Sequence of chain 4.HD:
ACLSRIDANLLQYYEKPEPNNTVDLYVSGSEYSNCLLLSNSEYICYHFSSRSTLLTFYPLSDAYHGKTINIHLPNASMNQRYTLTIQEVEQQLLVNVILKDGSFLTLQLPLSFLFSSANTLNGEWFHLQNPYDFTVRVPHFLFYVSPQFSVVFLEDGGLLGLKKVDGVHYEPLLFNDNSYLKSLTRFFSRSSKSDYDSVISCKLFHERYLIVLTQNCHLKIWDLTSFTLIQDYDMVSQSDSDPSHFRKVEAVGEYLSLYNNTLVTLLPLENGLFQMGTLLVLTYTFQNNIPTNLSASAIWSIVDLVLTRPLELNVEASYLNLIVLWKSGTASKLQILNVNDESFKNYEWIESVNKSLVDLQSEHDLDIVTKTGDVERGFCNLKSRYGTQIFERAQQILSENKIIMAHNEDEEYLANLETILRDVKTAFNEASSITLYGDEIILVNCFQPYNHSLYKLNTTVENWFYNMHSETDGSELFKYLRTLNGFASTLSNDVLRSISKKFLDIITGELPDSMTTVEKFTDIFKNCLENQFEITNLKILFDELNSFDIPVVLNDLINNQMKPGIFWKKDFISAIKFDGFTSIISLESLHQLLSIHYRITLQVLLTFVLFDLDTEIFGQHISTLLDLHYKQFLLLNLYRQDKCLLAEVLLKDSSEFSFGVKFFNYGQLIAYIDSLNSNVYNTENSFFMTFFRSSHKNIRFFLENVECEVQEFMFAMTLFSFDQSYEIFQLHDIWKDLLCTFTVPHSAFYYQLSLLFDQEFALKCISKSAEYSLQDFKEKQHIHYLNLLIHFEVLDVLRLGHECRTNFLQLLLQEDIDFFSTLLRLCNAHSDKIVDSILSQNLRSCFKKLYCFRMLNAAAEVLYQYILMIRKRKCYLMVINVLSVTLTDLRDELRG

Sequence of chain 4.E:
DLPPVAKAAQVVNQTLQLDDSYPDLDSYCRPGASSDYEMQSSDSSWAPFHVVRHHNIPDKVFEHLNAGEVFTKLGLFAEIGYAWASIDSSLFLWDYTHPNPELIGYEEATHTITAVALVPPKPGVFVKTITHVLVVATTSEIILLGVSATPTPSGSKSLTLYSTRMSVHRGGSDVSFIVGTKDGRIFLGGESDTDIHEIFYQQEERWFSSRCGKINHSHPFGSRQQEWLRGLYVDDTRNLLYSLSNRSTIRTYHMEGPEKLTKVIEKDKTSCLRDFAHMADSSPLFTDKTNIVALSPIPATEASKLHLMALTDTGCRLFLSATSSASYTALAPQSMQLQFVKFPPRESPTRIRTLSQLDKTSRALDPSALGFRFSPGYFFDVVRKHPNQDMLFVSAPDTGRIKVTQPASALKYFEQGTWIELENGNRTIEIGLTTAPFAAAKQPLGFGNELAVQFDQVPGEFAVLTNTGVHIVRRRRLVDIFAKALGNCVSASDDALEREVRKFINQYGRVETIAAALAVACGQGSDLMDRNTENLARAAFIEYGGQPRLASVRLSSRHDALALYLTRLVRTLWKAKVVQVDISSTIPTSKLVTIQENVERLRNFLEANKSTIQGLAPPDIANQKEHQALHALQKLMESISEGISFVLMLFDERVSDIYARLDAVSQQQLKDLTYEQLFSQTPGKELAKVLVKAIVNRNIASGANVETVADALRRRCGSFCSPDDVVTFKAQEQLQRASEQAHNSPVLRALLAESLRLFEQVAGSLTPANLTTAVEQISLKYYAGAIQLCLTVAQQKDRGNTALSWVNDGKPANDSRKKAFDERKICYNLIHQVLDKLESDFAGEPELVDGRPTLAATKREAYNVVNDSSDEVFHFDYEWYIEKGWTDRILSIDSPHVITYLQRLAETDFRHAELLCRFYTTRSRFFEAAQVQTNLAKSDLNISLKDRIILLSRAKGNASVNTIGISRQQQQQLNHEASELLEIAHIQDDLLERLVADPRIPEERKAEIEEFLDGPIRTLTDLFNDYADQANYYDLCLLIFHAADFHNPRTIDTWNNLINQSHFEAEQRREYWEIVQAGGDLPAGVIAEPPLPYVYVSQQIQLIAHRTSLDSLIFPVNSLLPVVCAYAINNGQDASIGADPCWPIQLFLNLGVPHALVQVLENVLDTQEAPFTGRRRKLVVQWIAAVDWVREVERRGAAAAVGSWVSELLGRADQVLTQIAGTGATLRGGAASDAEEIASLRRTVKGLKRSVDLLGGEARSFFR

Binding-site contacts:
Ligand atom CZ contacts residue ASP1073 of chain 4.E at 3.6 Å.
Ligand atom CG1 contacts residue PHE1068 of chain 4.E at 3.6 Å (hydrophobic).
Ligand atom C contacts residue ASN1069 of chain 4.E at 3.7 Å.
Ligand atom NZ contacts residue ASP1073 of chain 4.E at 3.3 Å (salt-bridge).
Ligand atom CZ contacts residue GLN1074 of chain 4.E at 3.4 Å.
Ligand atom NH2 contacts residue ASP1073 of chain 4.E at 3.0 Å (salt-bridge).
Ligand atom CB contacts residue GLN1074 of chain 4.E at 3.3 Å.
Ligand atom CG2 contacts residue ASN1069 of chain 4.E at 3.3 Å.
Ligand atom N contacts residue ASN1069 of chain 4.E at 3.0 Å (h-bond).
Ligand atom CD1 contacts residue LEU1064 of chain 4.E at 3.4 Å (hydrophobic).
Ligand atom NH1 contacts residue ASN1069 of chain 4.E at 2.6 Å (h-bond).
Ligand atom CD1 contacts residue ILE1053 of chain 4.E at 3.6 Å (hydrophobic).
Ligand atom CD2 contacts residue ALA1075 of chain 4.E at 3.6 Å (hydrophobic).
Ligand atom CA contacts residue THR1065 of chain 4.E at 3.4 Å.
Ligand atom O contacts residue THR1065 of chain 4.E at 2.7 Å.
Ligand atom C contacts residue THR1065 of chain 4.E at 2.9 Å.
Ligand atom OD1 contacts residue LYS430 of chain 4.HD at 2.6 Å (salt-bridge).
Ligand atom O contacts residue ASN1069 of chain 4.E at 3.0 Å (h-bond).
Ligand atom CG2 contacts residue PHE1068 of chain 4.E at 3.6 Å (hydrophobic).
Ligand atom O contacts residue THR1065 of chain 4.E at 3.5 Å (h-bond).
Ligand atom CA contacts residue THR1065 of chain 4.E at 2.7 Å.
Ligand atom O contacts residue ARG1049 of chain 4.E at 3.0 Å.
Ligand atom CG contacts residue LYS430 of chain 4.HD at 3.6 Å.
Ligand atom CG contacts residue GLN1074 of chain 4.E at 3.5 Å.
Ligand atom NH1 contacts residue GLN1074 of chain 4.E at 3.8 Å.
Ligand atom CD2 contacts residue GLN1074 of chain 4.E at 3.2 Å.
Ligand atom CB contacts residue GLN1074 of chain 4.E at 3.7 Å.
Ligand atom CE2 contacts residue GLN1074 of chain 4.E at 3.3 Å.
Ligand atom C contacts residue THR1065 of chain 4.E at 3.7 Å.
Ligand atom CD1 contacts residue THR1065 of chain 4.E at 2.6 Å.
Ligand atom CD contacts residue GLN1074 of chain 4.E at 2.8 Å.
Ligand atom NE contacts residue GLN1074 of chain 4.E at 3.6 Å (h-bond).
Ligand atom NH1 contacts residue ASP1073 of chain 4.E at 3.4 Å (salt-bridge).
Ligand atom CA contacts residue ASN1069 of chain 4.E at 3.4 Å.
Ligand atom CD1 contacts residue ARG1049 of chain 4.E at 3.0 Å.
Ligand atom CD1 contacts residue PHE1068 of chain 4.E at 3.5 Å (hydrophobic).
Ligand atom CB contacts residue THR1065 of chain 4.E at 3.6 Å.
Ligand atom CD contacts residue ASN1069 of chain 4.E at 3.7 Å.
Ligand atom N contacts residue THR1065 of chain 4.E at 2.3 Å (h-bond).
Ligand atom CG contacts residue THR1065 of chain 4.E at 3.6 Å.

The small molecule below binds the protein below.
Small molecule (SMILES): CC[C@H](C)[C@H](NC(=O)[C@@H](NC(=O)[C@H](CC(C)C)NC(=O)[C@@H](N)CCCCN)C(C)C)C(=O)N[C@@H](CC(N)=O)C(=O)N[C@@H](CCCCN)C(=O)N[C@@H](CC(=O)O)C(=O)N[C@@H](CCSC)C(=O)N[C@@H](CCCN=C(N)N)C(=O)N[C@H](C(=O)N[C@@H](CC(=O)O)C(=O)N[C@@H](CC(C)C)C(=O)N[C@@H](Cc1ccccc1)C(=O)N[C@@H](CO)C(=O)N1CCC[C@H]1C(=O)N1CCC[C@H]1C(=O)N[C@H](C=O)CC(N)=O)[C@@H](C)O